This small molecule binds to this protein.
Small molecule (SMILES): CC(=O)N[C@@H]1[C@@H](O)[C@H](O)[C@@H](CO)O[C@H]1O

Sequence of chain 1.A:
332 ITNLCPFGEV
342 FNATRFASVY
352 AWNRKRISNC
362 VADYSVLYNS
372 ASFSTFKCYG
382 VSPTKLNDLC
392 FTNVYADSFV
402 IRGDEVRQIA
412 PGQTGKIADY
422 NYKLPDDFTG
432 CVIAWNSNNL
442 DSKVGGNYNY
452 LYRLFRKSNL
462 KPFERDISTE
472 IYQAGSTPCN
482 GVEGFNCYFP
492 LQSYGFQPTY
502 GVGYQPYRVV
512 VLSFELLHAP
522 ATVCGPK

Binding-site contacts:
Ligand atom C7 contacts residue ASN343 of chain 1.A at 3.7 Å.
Ligand atom O5 contacts residue ASN343 of chain 1.A at 2.4 Å (h-bond).
Ligand atom C7 contacts residue PHE338 of chain 1.A at 4.4 Å (hydrophobic).
Ligand atom O6 contacts residue ASN343 of chain 1.A at 4.5 Å.
Ligand atom O7 contacts residue LEU368 of chain 1.A at 4.0 Å.
Ligand atom C3 contacts residue ASN343 of chain 1.A at 3.8 Å.
Ligand atom C5 contacts residue ASN343 of chain 1.A at 3.7 Å.
Ligand atom O7 contacts residue PHE338 of chain 1.A at 3.8 Å.
Ligand atom C4 contacts residue ASN343 of chain 1.A at 4.2 Å.
Ligand atom C2 contacts residue ASN343 of chain 1.A at 2.5 Å.
Ligand atom N2 contacts residue ASN343 of chain 1.A at 2.9 Å (h-bond).
Ligand atom O7 contacts residue PHE342 of chain 1.A at 3.4 Å.
Ligand atom C7 contacts residue GLY339 of chain 1.A at 4.2 Å.
Ligand atom C1 contacts residue ASN343 of chain 1.A at 1.4 Å.
Ligand atom C7 contacts residue PHE342 of chain 1.A at 4.3 Å (hydrophobic).
Ligand atom O7 contacts residue GLY339 of chain 1.A at 4.3 Å.
Ligand atom C8 contacts residue ASN343 of chain 1.A at 4.2 Å.
Ligand atom C8 contacts residue GLY339 of chain 1.A at 3.8 Å.